Sequence of chain 1.C:
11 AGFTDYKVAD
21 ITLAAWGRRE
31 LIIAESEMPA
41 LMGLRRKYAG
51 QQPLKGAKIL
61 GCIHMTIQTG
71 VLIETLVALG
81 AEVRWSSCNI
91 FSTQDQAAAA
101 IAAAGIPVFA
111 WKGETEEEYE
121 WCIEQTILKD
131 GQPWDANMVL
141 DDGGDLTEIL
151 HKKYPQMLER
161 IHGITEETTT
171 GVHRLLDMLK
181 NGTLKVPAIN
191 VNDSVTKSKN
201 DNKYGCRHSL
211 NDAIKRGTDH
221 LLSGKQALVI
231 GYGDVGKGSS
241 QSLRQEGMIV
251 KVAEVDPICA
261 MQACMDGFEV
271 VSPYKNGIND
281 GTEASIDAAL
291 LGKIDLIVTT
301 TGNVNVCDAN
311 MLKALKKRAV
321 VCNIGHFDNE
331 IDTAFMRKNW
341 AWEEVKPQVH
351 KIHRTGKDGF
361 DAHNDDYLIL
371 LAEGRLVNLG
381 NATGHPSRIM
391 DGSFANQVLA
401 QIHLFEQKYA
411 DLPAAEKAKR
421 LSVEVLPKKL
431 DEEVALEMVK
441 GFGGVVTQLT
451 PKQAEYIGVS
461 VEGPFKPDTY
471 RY

The protein below binds the small molecule below.
Small molecule (SMILES): Cc1cc(CNCCS(C)(=O)=O)ccc1Br

Binding-site contacts:
Ligand atom C1 contacts residue RB71 of chain 1.JA at 3.8 Å.
Ligand atom C2 contacts residue RB71 of chain 1.JA at 3.4 Å.
Ligand atom C6 contacts residue RB71 of chain 1.JA at 4.0 Å.
Ligand atom BR contacts residue LYS152 of chain 1.C at 3.9 Å.
Ligand atom C7 contacts residue RB71 of chain 1.JA at 3.3 Å.
Ligand atom BR contacts residue GLU148 of chain 1.C at 4.2 Å.
Ligand atom C3 contacts residue RB71 of chain 1.JA at 3.4 Å.
Ligand atom BR contacts residue ILE149 of chain 1.C at 4.0 Å.
Ligand atom C5 contacts residue RB71 of chain 1.JA at 3.8 Å.
Ligand atom C3 contacts residue GLU120 of chain 1.C at 4.3 Å.
Ligand atom C7 contacts residue GLU120 of chain 1.C at 4.4 Å.
Ligand atom C contacts residue GLU120 of chain 1.C at 3.8 Å.
Ligand atom C contacts residue ILE149 of chain 1.C at 4.1 Å (hydrophobic).
Ligand atom C2 contacts residue GLU120 of chain 1.C at 3.4 Å.
Ligand atom C10 contacts residue RB71 of chain 1.JA at 4.4 Å.
Ligand atom O contacts residue RB71 of chain 1.JA at 3.6 Å.
Ligand atom C4 contacts residue RB71 of chain 1.JA at 3.6 Å.
Ligand atom C1 contacts residue GLU120 of chain 1.C at 4.0 Å.
Ligand atom C contacts residue RB71 of chain 1.JA at 4.0 Å.